The protein below binds the small molecule below.
Small molecule (SMILES): CC(C)Oc1cncc(-c2ccc3cnc(C(=O)NCC4CCOCC4)n3c2)c1

Binding-site contacts:
Ligand atom C22 contacts residue ASP166 of chain 1.A at 3.2 Å.
Ligand atom C10 contacts residue LEU154 of chain 1.A at 3.4 Å (hydrophobic).
Ligand atom C17 contacts residue VAL101 of chain 1.A at 3.8 Å (hydrophobic).
Ligand atom C16 contacts residue ALA49 of chain 1.A at 3.6 Å (hydrophobic).
Ligand atom N21 contacts residue LYS51 of chain 1.A at 2.8 Å (salt-bridge).
Ligand atom C15 contacts residue LEU98 of chain 1.A at 3.5 Å (hydrophobic).
Ligand atom C17 contacts residue LEU154 of chain 1.A at 3.5 Å (hydrophobic).
Ligand atom C20 contacts residue LYS51 of chain 1.A at 3.7 Å.
Ligand atom C16 contacts residue LEU154 of chain 1.A at 3.6 Å (hydrophobic).
Ligand atom C9 contacts residue LEU154 of chain 1.A at 3.5 Å (hydrophobic).
Ligand atom C5 contacts residue TYR100 of chain 1.A at 3.5 Å (hydrophobic).
Ligand atom C2 contacts residue ARG107 of chain 1.A at 3.7 Å.
Ligand atom C6 contacts residue TYR100 of chain 1.A at 3.9 Å (hydrophobic).
Ligand atom C1 contacts residue PRO102 of chain 1.A at 3.6 Å (hydrophobic).
Ligand atom N18 contacts residue VAL101 of chain 1.A at 3.5 Å (h-bond).
Ligand atom N8 contacts residue VAL101 of chain 1.A at 2.8 Å (h-bond).
Ligand atom C15 contacts residue ALA49 of chain 1.A at 3.6 Å (hydrophobic).
Ligand atom C7 contacts residue THR104 of chain 1.A at 3.8 Å.
Ligand atom C5 contacts residue ILE28 of chain 1.A at 3.8 Å (hydrophobic).
Ligand atom C23 contacts residue PHE33 of chain 1.A at 3.8 Å (hydrophobic).
Ligand atom C14 contacts residue LEU98 of chain 1.A at 3.5 Å (hydrophobic).
Ligand atom C17 contacts residue ASP99 of chain 1.A at 3.3 Å.
Ligand atom O25 contacts residue ASN152 of chain 1.A at 3.5 Å (h-bond).
Ligand atom O29 contacts residue LEU154 of chain 1.A at 3.5 Å.
Ligand atom C3 contacts residue ARG107 of chain 1.A at 3.6 Å.
Ligand atom C22 contacts residue LYS51 of chain 1.A at 3.6 Å.
Ligand atom C14 contacts residue CYS165 of chain 1.A at 3.7 Å (hydrophobic).
Ligand atom C13 contacts residue CYS165 of chain 1.A at 3.5 Å (hydrophobic).
Ligand atom C19 contacts residue CYS165 of chain 1.A at 3.7 Å (hydrophobic).
Ligand atom C17 contacts residue ALA49 of chain 1.A at 3.4 Å (hydrophobic).
Ligand atom C12 contacts residue CYS165 of chain 1.A at 3.8 Å (hydrophobic).
Ligand atom N18 contacts residue LEU154 of chain 1.A at 3.4 Å.
Ligand atom N21 contacts residue ASP166 of chain 1.A at 3.4 Å (salt-bridge).
Ligand atom N11 contacts residue LEU154 of chain 1.A at 3.5 Å.
Ligand atom C22 contacts residue PHE33 of chain 1.A at 3.5 Å (hydrophobic).
Ligand atom C6 contacts residue ILE28 of chain 1.A at 3.7 Å (hydrophobic).
Ligand atom C26 contacts residue ASN152 of chain 1.A at 3.9 Å.
Ligand atom C9 contacts residue VAL101 of chain 1.A at 3.9 Å (hydrophobic).
Ligand atom C7 contacts residue VAL101 of chain 1.A at 3.5 Å (hydrophobic).
Ligand atom O25 contacts residue PHE33 of chain 1.A at 3.7 Å.

Sequence of chain 1.A:
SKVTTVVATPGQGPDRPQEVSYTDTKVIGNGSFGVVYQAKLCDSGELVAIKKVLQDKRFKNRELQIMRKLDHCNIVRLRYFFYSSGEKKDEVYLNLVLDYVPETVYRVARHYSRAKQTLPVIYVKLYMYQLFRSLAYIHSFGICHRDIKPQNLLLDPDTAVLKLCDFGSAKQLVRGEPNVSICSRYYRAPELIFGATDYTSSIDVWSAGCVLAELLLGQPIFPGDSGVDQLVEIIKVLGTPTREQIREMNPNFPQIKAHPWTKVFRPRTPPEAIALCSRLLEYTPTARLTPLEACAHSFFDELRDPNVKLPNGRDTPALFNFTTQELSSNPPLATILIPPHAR